Sequence of chain 1.A:
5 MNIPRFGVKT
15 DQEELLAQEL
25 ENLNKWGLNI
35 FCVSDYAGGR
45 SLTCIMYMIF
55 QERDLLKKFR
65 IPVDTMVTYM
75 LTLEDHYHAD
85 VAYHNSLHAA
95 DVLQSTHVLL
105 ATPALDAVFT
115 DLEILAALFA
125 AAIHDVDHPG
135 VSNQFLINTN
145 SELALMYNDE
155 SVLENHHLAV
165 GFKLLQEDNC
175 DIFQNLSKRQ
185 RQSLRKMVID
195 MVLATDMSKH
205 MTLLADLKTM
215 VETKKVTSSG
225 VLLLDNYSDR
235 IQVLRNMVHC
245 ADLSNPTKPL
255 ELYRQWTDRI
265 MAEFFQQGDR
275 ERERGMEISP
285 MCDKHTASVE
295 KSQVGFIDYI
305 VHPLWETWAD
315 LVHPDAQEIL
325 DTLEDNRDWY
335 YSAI

This protein binds this small molecule.
Small molecule (SMILES): CC(=O)CCCCn1c(=O)c2c(ncn2C)n(C)c1=O

Binding-site contacts:
Ligand atom CAH contacts residue ILE264 of chain 1.A at 4.0 Å (hydrophobic).
Ligand atom C5 contacts residue MET285 of chain 1.A at 4.0 Å (hydrophobic).
Ligand atom CAC contacts residue GLN297 of chain 1.A at 3.4 Å.
Ligand atom CAB contacts residue MET201 of chain 1.A at 4.0 Å (hydrophobic).
Ligand atom N3 contacts residue PHE300 of chain 1.A at 3.6 Å.
Ligand atom CAH contacts residue TYR87 of chain 1.A at 3.5 Å (hydrophobic).
Ligand atom C8 contacts residue PHE300 of chain 1.A at 3.6 Å (hydrophobic).
Ligand atom CAA contacts residue THR261 of chain 1.A at 3.9 Å.
Ligand atom CAI contacts residue LEU247 of chain 1.A at 3.9 Å (hydrophobic).
Ligand atom C2 contacts residue PHE300 of chain 1.A at 4.0 Å (hydrophobic).
Ligand atom O6 contacts residue PHE300 of chain 1.A at 4.0 Å.
Ligand atom N1 contacts residue PHE268 of chain 1.A at 4.0 Å.
Ligand atom CAA contacts residue ASN249 of chain 1.A at 3.8 Å.
Ligand atom CAA contacts residue ILE264 of chain 1.A at 4.1 Å (hydrophobic).
Ligand atom O2 contacts residue GLN297 of chain 1.A at 3.5 Å (h-bond).
Ligand atom O2 contacts residue ILE264 of chain 1.A at 4.0 Å.
Ligand atom CAC contacts residue PHE300 of chain 1.A at 3.7 Å (hydrophobic).
Ligand atom N1 contacts residue PHE300 of chain 1.A at 3.9 Å.
Ligand atom C4 contacts residue PHE300 of chain 1.A at 3.3 Å (hydrophobic).
Ligand atom N7 contacts residue PHE300 of chain 1.A at 3.7 Å.
Ligand atom CAI contacts residue PHE300 of chain 1.A at 3.6 Å (hydrophobic).
Ligand atom CAJ contacts residue ILE264 of chain 1.A at 3.7 Å (hydrophobic).
Ligand atom N9 contacts residue PHE300 of chain 1.A at 3.4 Å.
Ligand atom N9 contacts residue MET285 of chain 1.A at 3.3 Å (h-bond).
Ligand atom CAJ contacts residue TYR87 of chain 1.A at 3.9 Å (hydrophobic).
Ligand atom C4 contacts residue MET285 of chain 1.A at 3.6 Å (hydrophobic).
Ligand atom CAC contacts residue SER296 of chain 1.A at 3.8 Å.
Ligand atom CAK contacts residue PHE268 of chain 1.A at 4.1 Å (hydrophobic).
Ligand atom CAA contacts residue TYR257 of chain 1.A at 4.0 Å (hydrophobic).
Ligand atom C5 contacts residue PHE300 of chain 1.A at 3.4 Å (hydrophobic).
Ligand atom N7 contacts residue MET285 of chain 1.A at 3.9 Å.
Ligand atom OAD contacts residue ASN249 of chain 1.A at 3.3 Å.
Ligand atom OAD contacts residue PRO250 of chain 1.A at 3.9 Å.
Ligand atom C6 contacts residue PHE300 of chain 1.A at 3.6 Å (hydrophobic).
Ligand atom C8 contacts residue MET285 of chain 1.A at 3.5 Å (hydrophobic).
Ligand atom CAK contacts residue ILE264 of chain 1.A at 3.9 Å (hydrophobic).
Ligand atom CAC contacts residue MET285 of chain 1.A at 3.6 Å (hydrophobic).
Ligand atom CAM contacts residue ASN249 of chain 1.A at 3.6 Å.
Ligand atom OAD contacts residue PHE300 of chain 1.A at 3.9 Å.
Ligand atom N3 contacts residue MET285 of chain 1.A at 3.8 Å.